Sequence of chain 1.D:
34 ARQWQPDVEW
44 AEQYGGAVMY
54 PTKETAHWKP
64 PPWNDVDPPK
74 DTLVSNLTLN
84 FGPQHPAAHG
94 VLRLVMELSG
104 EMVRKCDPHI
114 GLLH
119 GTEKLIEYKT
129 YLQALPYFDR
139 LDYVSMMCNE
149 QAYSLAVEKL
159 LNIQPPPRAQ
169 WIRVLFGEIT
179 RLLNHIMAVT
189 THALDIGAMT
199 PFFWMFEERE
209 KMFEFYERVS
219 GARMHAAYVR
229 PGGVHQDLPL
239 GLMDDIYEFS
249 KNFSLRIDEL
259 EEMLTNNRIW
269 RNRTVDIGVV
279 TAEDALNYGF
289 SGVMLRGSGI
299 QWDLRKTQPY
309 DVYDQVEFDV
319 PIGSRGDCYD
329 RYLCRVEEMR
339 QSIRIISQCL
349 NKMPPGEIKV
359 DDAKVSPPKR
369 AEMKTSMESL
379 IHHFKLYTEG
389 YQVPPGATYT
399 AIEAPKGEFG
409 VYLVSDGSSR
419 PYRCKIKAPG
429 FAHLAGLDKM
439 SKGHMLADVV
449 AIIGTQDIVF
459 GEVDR

Sequence of chain 1.F:
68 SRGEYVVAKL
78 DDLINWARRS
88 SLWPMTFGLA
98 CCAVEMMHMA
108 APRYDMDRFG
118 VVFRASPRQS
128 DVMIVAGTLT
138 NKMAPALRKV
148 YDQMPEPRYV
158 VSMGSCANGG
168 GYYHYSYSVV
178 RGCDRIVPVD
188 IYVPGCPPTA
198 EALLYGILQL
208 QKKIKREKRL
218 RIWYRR

Binding-site contacts:
Ligand atom C17 contacts residue HIS92 of chain 1.D at 3.5 Å.
Ligand atom C15 contacts residue HIS92 of chain 1.D at 3.5 Å.
Ligand atom C27 contacts residue HIS92 of chain 1.D at 3.4 Å.
Ligand atom C14 contacts residue PRO89 of chain 1.D at 3.5 Å (hydrophobic).
Ligand atom C21 contacts residue HIS92 of chain 1.D at 3.7 Å.
Ligand atom C04 contacts residue PHE200 of chain 1.D at 3.7 Å (hydrophobic).
Ligand atom O26 contacts residue ALA100 of chain 1.F at 3.7 Å.
Ligand atom C09 contacts residue MET103 of chain 1.F at 3.8 Å (hydrophobic).
Ligand atom O25 contacts residue GLY95 of chain 1.F at 3.1 Å (h-bond).
Ligand atom O26 contacts residue HIS92 of chain 1.D at 3.7 Å.
Ligand atom C21 contacts residue GLY93 of chain 1.D at 3.9 Å.
Ligand atom C06 contacts residue MET104 of chain 1.F at 3.6 Å (hydrophobic).
Ligand atom C27 contacts residue LEU96 of chain 1.F at 3.4 Å (hydrophobic).
Ligand atom C27 contacts residue GLY95 of chain 1.F at 3.8 Å.
Ligand atom C01 contacts residue PHE200 of chain 1.D at 3.6 Å (hydrophobic).
Ligand atom O08 contacts residue MET104 of chain 1.F at 3.8 Å.
Ligand atom O16 contacts residue HIS92 of chain 1.D at 3.3 Å (h-bond).
Ligand atom C07 contacts residue MET104 of chain 1.F at 3.6 Å (hydrophobic).
Ligand atom C20 contacts residue TYR141 of chain 1.D at 3.9 Å (hydrophobic).
Ligand atom C29 contacts residue TYR141 of chain 1.D at 3.9 Å (hydrophobic).
Ligand atom C03 contacts residue PHE120 of chain 1.F at 3.9 Å (hydrophobic).
Ligand atom C04 contacts residue MET104 of chain 1.F at 3.9 Å (hydrophobic).
Ligand atom C20 contacts residue HIS92 of chain 1.D at 3.9 Å.
Ligand atom C05 contacts residue PHE200 of chain 1.D at 3.7 Å (hydrophobic).
Ligand atom C05 contacts residue LEU192 of chain 1.D at 3.8 Å (hydrophobic).
Ligand atom C09 contacts residue PHE120 of chain 1.F at 3.8 Å (hydrophobic).
Ligand atom O16 contacts residue THR189 of chain 1.D at 3.9 Å.
Ligand atom C18 contacts residue HIS92 of chain 1.D at 3.7 Å.
Ligand atom C01 contacts residue PHE201 of chain 1.D at 3.7 Å (hydrophobic).
Ligand atom C15 contacts residue PRO89 of chain 1.D at 3.4 Å (hydrophobic).
Ligand atom C27 contacts residue GLY93 of chain 1.D at 3.8 Å.
Ligand atom C27 contacts residue TYR141 of chain 1.D at 3.4 Å (hydrophobic).
Ligand atom C29 contacts residue VAL457 of chain 1.D at 3.8 Å (hydrophobic).
Ligand atom O26 contacts residue TYR141 of chain 1.D at 2.8 Å (h-bond).
Ligand atom C05 contacts residue MET104 of chain 1.F at 3.7 Å (hydrophobic).
Ligand atom C27 contacts residue ALA100 of chain 1.F at 3.7 Å (hydrophobic).
Ligand atom O08 contacts residue PHE120 of chain 1.F at 3.3 Å.
Ligand atom C01 contacts residue ALA107 of chain 1.F at 3.9 Å (hydrophobic).
Ligand atom C02 contacts residue PHE120 of chain 1.F at 3.9 Å (hydrophobic).
Ligand atom O28 contacts residue TYR141 of chain 1.D at 3.2 Å (h-bond).

This small molecule binds to this protein.
Small molecule (SMILES): C=C(C)[C@H]1Cc2c(ccc3c2O[C@@H]2COc4cc(OC)c(OC)cc4[C@@H]2C3=O)O1